Sequence of chain 1.E:
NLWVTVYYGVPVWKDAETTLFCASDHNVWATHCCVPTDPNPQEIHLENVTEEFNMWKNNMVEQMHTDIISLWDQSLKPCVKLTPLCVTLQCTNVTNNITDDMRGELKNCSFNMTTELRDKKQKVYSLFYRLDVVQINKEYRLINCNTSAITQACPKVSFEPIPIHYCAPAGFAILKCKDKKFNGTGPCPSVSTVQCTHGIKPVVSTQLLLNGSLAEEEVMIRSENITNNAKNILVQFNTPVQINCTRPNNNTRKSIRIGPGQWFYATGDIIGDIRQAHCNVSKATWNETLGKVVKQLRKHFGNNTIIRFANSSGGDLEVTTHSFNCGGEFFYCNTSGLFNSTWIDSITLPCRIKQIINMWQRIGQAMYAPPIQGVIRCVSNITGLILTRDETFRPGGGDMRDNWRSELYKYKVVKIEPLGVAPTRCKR

A small-molecule ligand and the protein it binds are described below.
Small molecule (SMILES): CC(=O)N[C@H]1[C@H](O[C@H]2[C@H](O)[C@@H](NC(C)=O)CO[C@@H]2CO)O[C@H](CO)[C@@H](O)[C@@H]1O

Binding-site contacts:
Ligand atom C8 contacts residue HIS331 of chain 1.E at 4.1 Å.
Ligand atom C8 contacts residue ARG444 of chain 1.E at 3.9 Å.
Ligand atom C3 contacts residue ASN333 of chain 1.E at 3.9 Å.
Ligand atom C1 contacts residue ASN333 of chain 1.E at 1.5 Å.
Ligand atom N2 contacts residue HIS331 of chain 1.E at 3.1 Å (h-bond).
Ligand atom C5 contacts residue ASN333 of chain 1.E at 3.8 Å.
Ligand atom C7 contacts residue ASN297 of chain 1.E at 4.1 Å.
Ligand atom N2 contacts residue ASN333 of chain 1.E at 2.9 Å (h-bond).
Ligand atom O7 contacts residue ASN333 of chain 1.E at 3.4 Å (h-bond).
Ligand atom C8 contacts residue THR299 of chain 1.E at 3.5 Å.
Ligand atom O3 contacts residue HIS331 of chain 1.E at 4.4 Å.
Ligand atom C4 contacts residue ASN333 of chain 1.E at 4.4 Å.
Ligand atom C2 contacts residue HIS331 of chain 1.E at 3.9 Å.
Ligand atom O7 contacts residue ASN297 of chain 1.E at 3.9 Å.
Ligand atom C7 contacts residue HIS331 of chain 1.E at 4.0 Å.
Ligand atom C3 contacts residue HIS331 of chain 1.E at 3.9 Å.
Ligand atom C7 contacts residue THR299 of chain 1.E at 4.5 Å.
Ligand atom C8 contacts residue CYS298 of chain 1.E at 4.0 Å (hydrophobic).
Ligand atom O7 contacts residue ARG444 of chain 1.E at 3.6 Å (salt-bridge).
Ligand atom C8 contacts residue ASN333 of chain 1.E at 4.4 Å.
Ligand atom C1 contacts residue HIS331 of chain 1.E at 4.2 Å.
Ligand atom C2 contacts residue ASN333 of chain 1.E at 2.5 Å.
Ligand atom O5 contacts residue ASN333 of chain 1.E at 2.5 Å (h-bond).
Ligand atom O6 contacts residue SER413 of chain 1.E at 4.3 Å.
Ligand atom C7 contacts residue ARG444 of chain 1.E at 4.2 Å.
Ligand atom C7 contacts residue ASN333 of chain 1.E at 3.3 Å.
Ligand atom C8 contacts residue ASN297 of chain 1.E at 3.3 Å.